Sequence of chain 1.E:
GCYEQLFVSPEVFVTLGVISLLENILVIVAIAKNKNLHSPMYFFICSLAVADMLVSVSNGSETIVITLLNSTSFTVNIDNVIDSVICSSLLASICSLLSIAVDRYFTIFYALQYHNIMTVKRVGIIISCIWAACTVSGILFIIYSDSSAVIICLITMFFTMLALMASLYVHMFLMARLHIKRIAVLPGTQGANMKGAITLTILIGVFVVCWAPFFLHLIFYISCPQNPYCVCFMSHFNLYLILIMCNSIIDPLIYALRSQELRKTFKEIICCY

The small molecule below binds the protein below.
Small molecule (SMILES): CCCC[C@H](N)C(=O)N[C@H]1C[C@@H]2ON2CCCC[C@@H](C=O)NC(=O)[C@H](CC2=CN=C3C=CC=CC23)NC(=O)[C@H](CCCN=C(N)N)NC(=O)[C@@H](Cc2ccccc2)NC(=O)[C@H](CC2=NC=NC2)NC1=O

Binding-site contacts:
Ligand atom ND1 contacts residue ASN287 of chain 1.E at 3.3 Å (h-bond).
Ligand atom NE1 contacts residue ILE196 of chain 1.E at 3.2 Å.
Ligand atom CB contacts residue PHE286 of chain 1.E at 3.3 Å (hydrophobic).
Ligand atom CG contacts residue ASN287 of chain 1.E at 2.9 Å.
Ligand atom CB contacts residue ASN287 of chain 1.E at 3.1 Å.
Ligand atom N contacts residue ASP124 of chain 1.E at 3.1 Å (salt-bridge).
Ligand atom C contacts residue TYR270 of chain 1.E at 3.4 Å (hydrophobic).
Ligand atom O contacts residue ASP124 of chain 1.E at 3.0 Å (salt-bridge).
Ligand atom O contacts residue CA1 of chain 1.G at 2.8 Å.
Ligand atom CD contacts residue ASP128 of chain 1.E at 3.6 Å.
Ligand atom C contacts residue CA1 of chain 1.G at 3.4 Å.
Ligand atom CA contacts residue ILE106 of chain 1.E at 3.5 Å (hydrophobic).
Ligand atom CB contacts residue ASP124 of chain 1.E at 3.2 Å.
Ligand atom O contacts residue ILE106 of chain 1.E at 2.8 Å.
Ligand atom CD2 contacts residue ASN287 of chain 1.E at 3.4 Å.
Ligand atom O contacts residue PHE286 of chain 1.E at 2.3 Å.
Ligand atom N contacts residue ILE106 of chain 1.E at 3.4 Å.
Ligand atom O contacts residue ASP128 of chain 1.E at 3.5 Å (salt-bridge).
Ligand atom CB contacts residue PHE286 of chain 1.E at 3.6 Å (hydrophobic).
Ligand atom CZ2 contacts residue SER190 of chain 1.E at 3.4 Å.
Ligand atom CG contacts residue ASP128 of chain 1.E at 3.3 Å.
Ligand atom NH2 contacts residue ILE187 of chain 1.E at 3.0 Å (h-bond).
Ligand atom CZ contacts residue SER190 of chain 1.E at 3.5 Å.
Ligand atom CZ2 contacts residue PHE186 of chain 1.E at 3.6 Å (hydrophobic).
Ligand atom O contacts residue TYR270 of chain 1.E at 3.2 Å.
Ligand atom O contacts residue PHE286 of chain 1.E at 3.4 Å.
Ligand atom NE1 contacts residue SER190 of chain 1.E at 3.0 Å (h-bond).
Ligand atom CB contacts residue LEU290 of chain 1.E at 3.6 Å (hydrophobic).
Ligand atom C contacts residue ILE106 of chain 1.E at 3.5 Å (hydrophobic).
Ligand atom O contacts residue CA1 of chain 1.G at 2.4 Å.
Ligand atom CE2 contacts residue PHE263 of chain 1.E at 3.5 Å (hydrophobic).
Ligand atom CB contacts residue ASP128 of chain 1.E at 3.4 Å.
Ligand atom O contacts residue HIS266 of chain 1.E at 2.9 Å (h-bond).
Ligand atom NE contacts residue ASP128 of chain 1.E at 3.5 Å (salt-bridge).
Ligand atom N contacts residue ILE106 of chain 1.E at 3.5 Å.
Ligand atom C contacts residue PHE286 of chain 1.E at 3.2 Å (hydrophobic).
Ligand atom CA contacts residue TYR270 of chain 1.E at 3.5 Å (hydrophobic).
Ligand atom NH2 contacts residue SER190 of chain 1.E at 2.7 Å (h-bond).
Ligand atom CD1 contacts residue ILE196 of chain 1.E at 3.4 Å (hydrophobic).
Ligand atom O contacts residue GLU102 of chain 1.E at 3.2 Å (salt-bridge).